Binding-site contacts:
Ligand atom O contacts residue ALA145 of chain 1.A at 3.2 Å (h-bond).
Ligand atom C contacts residue THR24 of chain 1.A at 3.4 Å.
Ligand atom O contacts residue THR25 of chain 1.A at 3.5 Å.
Ligand atom C contacts residue GLU166 of chain 1.A at 3.6 Å.
Ligand atom N contacts residue THR190 of chain 1.A at 3.0 Å (h-bond).
Ligand atom CA contacts residue THR24 of chain 1.A at 3.4 Å.
Ligand atom CB contacts residue THR190 of chain 1.A at 3.2 Å.
Ligand atom OE1 contacts residue PHE140 of chain 1.A at 3.4 Å.
Ligand atom OG contacts residue HIS41 of chain 1.A at 3.5 Å.
Ligand atom O contacts residue GLN189 of chain 1.A at 3.2 Å.
Ligand atom O contacts residue THR24 of chain 1.A at 3.5 Å (h-bond).
Ligand atom O contacts residue THR24 of chain 1.A at 2.8 Å (h-bond).
Ligand atom OG contacts residue THR25 of chain 1.A at 3.5 Å.
Ligand atom CA contacts residue THR26 of chain 1.A at 3.4 Å.
Ligand atom O contacts residue ASN142 of chain 1.A at 2.8 Å (h-bond).
Ligand atom OE1 contacts residue HIS172 of chain 1.A at 3.6 Å.
Ligand atom O contacts residue PRO168 of chain 1.A at 3.6 Å.
Ligand atom CB contacts residue GLN192 of chain 1.A at 3.6 Å.
Ligand atom O contacts residue SER144 of chain 1.A at 3.3 Å (h-bond).
Ligand atom N contacts residue GLU166 of chain 1.A at 2.9 Å (salt-bridge).
Ligand atom CA contacts residue THR190 of chain 1.A at 3.5 Å.
Ligand atom OG contacts residue MET49 of chain 1.A at 3.4 Å.
Ligand atom N contacts residue THR26 of chain 1.A at 2.7 Å (h-bond).
Ligand atom N contacts residue HIS164 of chain 1.A at 3.1 Å (h-bond).
Ligand atom CB contacts residue ARG188 of chain 1.A at 3.6 Å.
Ligand atom O contacts residue GLY143 of chain 1.A at 2.8 Å (h-bond).
Ligand atom NE2 contacts residue PHE140 of chain 1.A at 3.2 Å (h-bond).
Ligand atom O contacts residue GLY143 of chain 1.A at 3.2 Å (h-bond).
Ligand atom O contacts residue THR26 of chain 1.A at 3.0 Å (h-bond).
Ligand atom O contacts residue GLU166 of chain 1.A at 2.9 Å (salt-bridge).
Ligand atom OE1 contacts residue HIS163 of chain 1.A at 2.8 Å (h-bond).
Ligand atom CA contacts residue GLU166 of chain 1.A at 3.5 Å.
Ligand atom N contacts residue GLY143 of chain 1.A at 3.6 Å.
Ligand atom C contacts residue GLY143 of chain 1.A at 3.4 Å.
Ligand atom OE1 contacts residue GLU166 of chain 1.A at 3.6 Å.
Ligand atom CB contacts residue HIS41 of chain 1.A at 3.6 Å.
Ligand atom O contacts residue MET165 of chain 1.A at 3.1 Å.
Ligand atom N contacts residue HIS41 of chain 1.A at 3.4 Å (h-bond).
Ligand atom CB contacts residue THR25 of chain 1.A at 3.5 Å.
Ligand atom NE2 contacts residue LEU141 of chain 1.A at 3.4 Å.

Sequence of chain 1.A:
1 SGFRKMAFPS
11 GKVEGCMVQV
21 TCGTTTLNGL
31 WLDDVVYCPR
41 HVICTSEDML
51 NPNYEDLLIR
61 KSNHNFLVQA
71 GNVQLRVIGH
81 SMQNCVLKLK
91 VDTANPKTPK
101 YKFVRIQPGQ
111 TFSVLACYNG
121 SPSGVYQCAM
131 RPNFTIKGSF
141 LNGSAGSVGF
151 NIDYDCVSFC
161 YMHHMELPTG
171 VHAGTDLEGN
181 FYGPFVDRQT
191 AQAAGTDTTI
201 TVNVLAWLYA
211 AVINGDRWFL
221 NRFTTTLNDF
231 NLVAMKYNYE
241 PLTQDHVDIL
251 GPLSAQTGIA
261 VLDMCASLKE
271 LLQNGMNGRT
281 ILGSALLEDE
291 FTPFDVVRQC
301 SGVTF

The protein below binds the small molecule below.
Small molecule (SMILES): CC(C)C[C@H](NC(=O)[C@@H](NC(=O)[C@H](C)NC(=O)[C@@H](N)CO)C(C)C)C(=O)N[C@@H](CCC(N)=O)C(=O)N[C@@H](CO)C(=O)NCC(=O)N[C@H](C=O)Cc1ccccc1

Sequence of chain 2.A:
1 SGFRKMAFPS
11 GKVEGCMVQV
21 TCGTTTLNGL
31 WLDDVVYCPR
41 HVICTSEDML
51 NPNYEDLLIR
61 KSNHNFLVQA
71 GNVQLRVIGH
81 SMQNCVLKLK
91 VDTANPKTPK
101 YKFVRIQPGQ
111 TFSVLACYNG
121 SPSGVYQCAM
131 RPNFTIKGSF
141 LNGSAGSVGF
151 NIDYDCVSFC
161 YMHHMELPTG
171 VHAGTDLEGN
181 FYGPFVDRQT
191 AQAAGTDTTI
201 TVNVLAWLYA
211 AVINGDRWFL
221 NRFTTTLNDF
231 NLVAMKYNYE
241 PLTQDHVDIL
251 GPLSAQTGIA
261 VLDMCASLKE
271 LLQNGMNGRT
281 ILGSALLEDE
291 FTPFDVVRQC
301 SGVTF